Binding-site contacts:
Ligand atom CH2 contacts residue THR772 of chain 1.D at 4.2 Å.
Ligand atom CD2 contacts residue TRP810 of chain 1.D at 4.4 Å (hydrophobic).
Ligand atom O contacts residue ILE769 of chain 1.D at 3.6 Å.
Ligand atom CD2 contacts residue PHE676 of chain 1.D at 4.3 Å (hydrophobic).
Ligand atom NE1 contacts residue PHE676 of chain 1.D at 3.4 Å.
Ligand atom N contacts residue GLN673 of chain 1.D at 3.7 Å.
Ligand atom C contacts residue TYR817 of chain 1.D at 4.5 Å (hydrophobic).
Ligand atom CB contacts residue TRP810 of chain 1.D at 3.9 Å (hydrophobic).
Ligand atom CD1 contacts residue PHE676 of chain 1.D at 4.2 Å (hydrophobic).
Ligand atom CZ2 contacts residue THR772 of chain 1.D at 4.5 Å.
Ligand atom C contacts residue ILE769 of chain 1.D at 3.8 Å (hydrophobic).
Ligand atom N contacts residue GLU829 of chain 1.D at 2.7 Å (salt-bridge).
Ligand atom CD1 contacts residue GLN673 of chain 1.D at 4.0 Å.
Ligand atom NE1 contacts residue GLN673 of chain 1.D at 4.1 Å.
Ligand atom CA contacts residue GLN673 of chain 1.D at 4.3 Å.
Ligand atom CE3 contacts residue ILE769 of chain 1.D at 4.2 Å (hydrophobic).
Ligand atom CZ2 contacts residue PHE676 of chain 1.D at 3.7 Å (hydrophobic).
Ligand atom CE2 contacts residue PHE676 of chain 1.D at 3.6 Å (hydrophobic).
Ligand atom OXT contacts residue ILE769 of chain 1.D at 4.0 Å.
Ligand atom CE3 contacts residue TRP810 of chain 1.D at 4.2 Å (hydrophobic).
Ligand atom CG contacts residue TRP810 of chain 1.D at 4.3 Å (hydrophobic).
Ligand atom CZ3 contacts residue ILE769 of chain 1.D at 4.2 Å (hydrophobic).
Ligand atom OXT contacts residue TRP810 of chain 1.D at 3.7 Å.
Ligand atom CH2 contacts residue PHE676 of chain 1.D at 4.2 Å (hydrophobic).
Ligand atom O contacts residue TYR817 of chain 1.D at 3.9 Å.
Ligand atom CA contacts residue ILE769 of chain 1.D at 4.4 Å (hydrophobic).
Ligand atom N contacts residue TYR817 of chain 1.D at 3.1 Å (h-bond).
Ligand atom CB contacts residue GLU829 of chain 1.D at 3.6 Å.
Ligand atom CA contacts residue GLU829 of chain 1.D at 3.7 Å.
Ligand atom CA contacts residue TYR817 of chain 1.D at 4.4 Å (hydrophobic).

A small-molecule ligand and the protein it binds are described below.
Small molecule (SMILES): N[C@@H](Cc1c[nH]c2ccccc12)C(=O)O

Sequence of chain 1.D:
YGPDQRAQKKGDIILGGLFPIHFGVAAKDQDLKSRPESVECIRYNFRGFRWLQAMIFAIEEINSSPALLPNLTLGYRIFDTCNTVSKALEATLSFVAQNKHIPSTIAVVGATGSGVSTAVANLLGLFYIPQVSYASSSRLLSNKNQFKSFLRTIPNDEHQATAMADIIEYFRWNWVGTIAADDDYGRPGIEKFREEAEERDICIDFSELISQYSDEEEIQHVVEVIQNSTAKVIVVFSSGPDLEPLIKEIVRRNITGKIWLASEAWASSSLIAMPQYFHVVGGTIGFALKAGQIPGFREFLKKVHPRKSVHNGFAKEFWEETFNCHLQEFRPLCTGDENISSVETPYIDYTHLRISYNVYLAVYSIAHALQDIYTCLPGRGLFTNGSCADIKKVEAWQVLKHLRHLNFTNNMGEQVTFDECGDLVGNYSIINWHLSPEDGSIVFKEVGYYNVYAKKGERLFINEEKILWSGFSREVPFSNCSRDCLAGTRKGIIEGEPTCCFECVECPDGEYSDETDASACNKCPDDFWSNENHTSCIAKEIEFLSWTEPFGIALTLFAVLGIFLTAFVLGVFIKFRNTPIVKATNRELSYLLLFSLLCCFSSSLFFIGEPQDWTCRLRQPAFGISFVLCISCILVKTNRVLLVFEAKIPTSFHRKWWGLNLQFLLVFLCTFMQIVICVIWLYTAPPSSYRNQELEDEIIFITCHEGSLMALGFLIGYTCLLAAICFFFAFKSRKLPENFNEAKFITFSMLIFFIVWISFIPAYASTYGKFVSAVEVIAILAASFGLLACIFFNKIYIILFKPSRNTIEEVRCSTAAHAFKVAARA